This small molecule binds to this protein.
Small molecule (SMILES): CC(=O)N[C@H]1[C@H](O[C@H]2[C@H](O)[C@@H](NC(C)=O)CO[C@@H]2CO)O[C@H](CO)[C@@H](O[C@@H]2O[C@H](CO[C@H]3O[C@H](CO)[C@@H](O)[C@H](O)[C@@H]3O)[C@@H](O)[C@H](O[C@H]3O[C@H](CO)[C@@H](O)[C@H](O)[C@@H]3O[C@H]3O[C@H](CO)[C@@H](O)[C@H](O)[C@@H]3O[C@H]3O[C@H](CO)[C@@H](O)[C@H](O)[C@@H]3O)[C@@H]2O)[C@@H]1O

Binding-site contacts:
Ligand atom C7 contacts residue ARG140 of chain 2.A at 3.6 Å.
Ligand atom O6 contacts residue ASP250 of chain 4.A at 2.7 Å (salt-bridge).
Ligand atom O2 contacts residue GLY312 of chain 4.A at 3.1 Å.
Ligand atom C5 contacts residue ASN120 of chain 2.A at 3.6 Å.
Ligand atom O4 contacts residue ARG283 of chain 4.A at 3.6 Å.
Ligand atom C2 contacts residue ASN120 of chain 2.A at 2.4 Å.
Ligand atom O5 contacts residue ASN120 of chain 2.A at 2.3 Å (h-bond).
Ligand atom O5 contacts residue GLY312 of chain 4.A at 3.6 Å.
Ligand atom O2 contacts residue ASN249 of chain 4.A at 3.2 Å (h-bond).
Ligand atom O4 contacts residue ARG247 of chain 4.A at 3.1 Å (salt-bridge).
Ligand atom C6 contacts residue LEU373 of chain 4.A at 3.4 Å (hydrophobic).
Ligand atom C6 contacts residue ILE285 of chain 4.A at 3.5 Å (hydrophobic).
Ligand atom C6 contacts residue THR310 of chain 4.A at 3.6 Å.
Ligand atom O5 contacts residue GLN375 of chain 4.A at 3.3 Å (h-bond).
Ligand atom O3 contacts residue ASP250 of chain 4.A at 2.9 Å (salt-bridge).
Ligand atom O5 contacts residue GLY374 of chain 4.A at 3.3 Å.
Ligand atom C4 contacts residue GLU294 of chain 4.A at 3.5 Å.
Ligand atom O3 contacts residue GLN311 of chain 4.A at 3.3 Å.
Ligand atom O6 contacts residue LYS308 of chain 4.A at 2.8 Å (salt-bridge).
Ligand atom C3 contacts residue GLY312 of chain 4.A at 3.2 Å.
Ligand atom O4 contacts residue ILE287 of chain 4.A at 3.4 Å.
Ligand atom O6 contacts residue ILE285 of chain 4.A at 2.7 Å (h-bond).
Ligand atom O3 contacts residue GLU294 of chain 4.A at 2.6 Å (salt-bridge).
Ligand atom O3 contacts residue GLY312 of chain 4.A at 2.9 Å (h-bond).
Ligand atom C8 contacts residue ARG140 of chain 2.A at 3.1 Å.
Ligand atom N2 contacts residue ASN120 of chain 2.A at 2.9 Å (h-bond).
Ligand atom N2 contacts residue ARG140 of chain 2.A at 3.4 Å (salt-bridge).
Ligand atom C3 contacts residue GLU294 of chain 4.A at 3.3 Å.
Ligand atom O4 contacts residue GLU294 of chain 4.A at 2.8 Å (salt-bridge).
Ligand atom O6 contacts residue GLN375 of chain 4.A at 3.3 Å.
Ligand atom C7 contacts residue ASN120 of chain 2.A at 3.6 Å.
Ligand atom C6 contacts residue GLN311 of chain 4.A at 3.6 Å.
Ligand atom O3 contacts residue ASN249 of chain 4.A at 2.8 Å (h-bond).
Ligand atom C5 contacts residue ARG283 of chain 4.A at 3.6 Å.
Ligand atom O5 contacts residue ASP250 of chain 4.A at 3.6 Å.
Ligand atom C1 contacts residue ASN120 of chain 2.A at 1.4 Å.
Ligand atom O3 contacts residue ARG283 of chain 4.A at 2.9 Å (salt-bridge).
Ligand atom O5 contacts residue ARG283 of chain 4.A at 3.1 Å (salt-bridge).
Ligand atom O2 contacts residue LEU296 of chain 4.A at 3.4 Å.
Ligand atom C6 contacts residue ASP250 of chain 4.A at 3.6 Å.

Sequence of chain 4.A:
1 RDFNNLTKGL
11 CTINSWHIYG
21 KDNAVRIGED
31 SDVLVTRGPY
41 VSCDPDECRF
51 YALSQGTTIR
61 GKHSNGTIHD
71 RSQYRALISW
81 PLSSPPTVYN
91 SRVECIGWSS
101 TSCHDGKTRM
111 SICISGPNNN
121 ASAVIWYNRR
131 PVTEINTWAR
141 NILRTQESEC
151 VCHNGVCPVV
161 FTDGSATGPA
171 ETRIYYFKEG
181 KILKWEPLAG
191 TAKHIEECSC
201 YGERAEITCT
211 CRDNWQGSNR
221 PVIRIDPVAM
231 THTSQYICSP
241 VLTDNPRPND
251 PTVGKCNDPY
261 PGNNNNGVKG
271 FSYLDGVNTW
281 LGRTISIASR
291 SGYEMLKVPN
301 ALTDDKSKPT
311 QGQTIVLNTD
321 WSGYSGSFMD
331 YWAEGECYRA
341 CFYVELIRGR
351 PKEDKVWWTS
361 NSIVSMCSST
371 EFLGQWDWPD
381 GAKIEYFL

Sequence of chain 2.A:
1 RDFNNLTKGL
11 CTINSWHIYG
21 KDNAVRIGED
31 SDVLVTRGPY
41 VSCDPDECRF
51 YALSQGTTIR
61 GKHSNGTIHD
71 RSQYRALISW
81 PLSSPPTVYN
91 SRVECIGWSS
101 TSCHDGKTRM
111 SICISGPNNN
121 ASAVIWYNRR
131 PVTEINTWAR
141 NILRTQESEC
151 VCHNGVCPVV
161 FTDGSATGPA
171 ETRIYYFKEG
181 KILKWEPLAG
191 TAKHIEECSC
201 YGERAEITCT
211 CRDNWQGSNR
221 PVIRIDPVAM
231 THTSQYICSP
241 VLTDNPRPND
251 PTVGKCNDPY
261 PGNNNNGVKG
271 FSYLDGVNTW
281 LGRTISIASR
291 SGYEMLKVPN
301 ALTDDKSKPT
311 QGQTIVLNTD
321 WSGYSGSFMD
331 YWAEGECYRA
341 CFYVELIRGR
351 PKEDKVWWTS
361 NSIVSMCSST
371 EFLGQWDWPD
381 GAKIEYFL